A protein and the small-molecule ligand that binds it are described below.
Small molecule (SMILES): N=C(N)n1cc2cccc([N+](=O)[O-])c2n1

Binding-site contacts:
Ligand atom O11 contacts residue PHE424 of chain 1.A at 4.0 Å.
Ligand atom C9 contacts residue TRP411 of chain 1.B at 3.8 Å (hydrophobic).
Ligand atom N15 contacts residue TRP411 of chain 1.B at 3.5 Å.
Ligand atom C6 contacts residue SER66 of chain 1.B at 3.5 Å.
Ligand atom O12 contacts residue PHE424 of chain 1.A at 3.5 Å (h-bond).
Ligand atom C13 contacts residue PHE424 of chain 1.A at 4.0 Å (hydrophobic).
Ligand atom C13 contacts residue HEM1 of chain 1.L at 3.7 Å.
Ligand atom N15 contacts residue ARG329 of chain 1.B at 3.1 Å (salt-bridge).
Ligand atom C6 contacts residue PHE424 of chain 1.A at 3.5 Å (hydrophobic).
Ligand atom O11 contacts residue VAL68 of chain 1.B at 4.1 Å.
Ligand atom O12 contacts residue TRP38 of chain 1.A at 3.1 Å.
Ligand atom N1 contacts residue PHE424 of chain 1.A at 3.7 Å.
Ligand atom N10 contacts residue HIS425 of chain 1.A at 4.0 Å.
Ligand atom O12 contacts residue HIS425 of chain 1.A at 3.3 Å (h-bond).
Ligand atom N14 contacts residue HEM1 of chain 1.L at 3.0 Å (h-bond).
Ligand atom N10 contacts residue VAL68 of chain 1.B at 3.9 Å.
Ligand atom C13 contacts residue TRP411 of chain 1.B at 3.5 Å (hydrophobic).
Ligand atom C3 contacts residue TRP411 of chain 1.B at 3.1 Å (hydrophobic).
Ligand atom N15 contacts residue HEM1 of chain 1.L at 2.9 Å (h-bond).
Ligand atom C3 contacts residue ALA410 of chain 1.B at 3.3 Å (hydrophobic).
Ligand atom N10 contacts residue PHE424 of chain 1.A at 3.4 Å (h-bond).
Ligand atom C3 contacts residue TRP409 of chain 1.A at 4.1 Å (hydrophobic).
Ligand atom C7 contacts residue VAL68 of chain 1.B at 3.9 Å (hydrophobic).
Ligand atom C8 contacts residue PHE424 of chain 1.A at 4.0 Å (hydrophobic).
Ligand atom N2 contacts residue PHE424 of chain 1.A at 3.8 Å.
Ligand atom C6 contacts residue TRP409 of chain 1.A at 3.7 Å (hydrophobic).
Ligand atom C4 contacts residue TRP409 of chain 1.A at 3.5 Å (hydrophobic).
Ligand atom N14 contacts residue ALA410 of chain 1.B at 3.4 Å (h-bond).
Ligand atom C7 contacts residue PHE424 of chain 1.A at 3.4 Å (hydrophobic).
Ligand atom N2 contacts residue ALA410 of chain 1.B at 4.1 Å.
Ligand atom O12 contacts residue GLN426 of chain 1.A at 4.0 Å.
Ligand atom C13 contacts residue ARG329 of chain 1.B at 3.9 Å.
Ligand atom C4 contacts residue ALA410 of chain 1.B at 4.1 Å (hydrophobic).
Ligand atom C9 contacts residue TRP409 of chain 1.A at 3.8 Å (hydrophobic).
Ligand atom N14 contacts residue TRP411 of chain 1.B at 3.5 Å.
Ligand atom C5 contacts residue SER66 of chain 1.B at 2.9 Å.
Ligand atom C4 contacts residue SER66 of chain 1.B at 3.5 Å.
Ligand atom N2 contacts residue TRP411 of chain 1.B at 3.5 Å (h-bond).
Ligand atom N10 contacts residue TRP38 of chain 1.A at 3.9 Å.
Ligand atom C5 contacts residue TRP409 of chain 1.A at 3.4 Å (hydrophobic).

Sequence of chain 1.A:
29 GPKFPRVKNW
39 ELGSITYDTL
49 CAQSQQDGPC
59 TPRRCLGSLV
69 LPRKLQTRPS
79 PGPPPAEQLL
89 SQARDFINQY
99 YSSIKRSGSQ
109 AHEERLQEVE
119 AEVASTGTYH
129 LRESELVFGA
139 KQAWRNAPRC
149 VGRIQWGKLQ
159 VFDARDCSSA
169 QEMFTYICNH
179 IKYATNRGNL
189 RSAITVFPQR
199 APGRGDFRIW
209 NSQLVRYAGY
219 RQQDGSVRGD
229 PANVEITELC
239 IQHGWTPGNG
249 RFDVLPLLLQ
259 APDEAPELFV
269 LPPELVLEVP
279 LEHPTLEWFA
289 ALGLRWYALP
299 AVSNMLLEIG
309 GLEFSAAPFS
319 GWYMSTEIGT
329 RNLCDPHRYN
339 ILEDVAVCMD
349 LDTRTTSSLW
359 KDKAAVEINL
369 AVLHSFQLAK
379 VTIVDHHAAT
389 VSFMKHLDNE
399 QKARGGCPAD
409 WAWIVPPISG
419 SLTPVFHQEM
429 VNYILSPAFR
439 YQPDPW

Sequence of chain 1.B:
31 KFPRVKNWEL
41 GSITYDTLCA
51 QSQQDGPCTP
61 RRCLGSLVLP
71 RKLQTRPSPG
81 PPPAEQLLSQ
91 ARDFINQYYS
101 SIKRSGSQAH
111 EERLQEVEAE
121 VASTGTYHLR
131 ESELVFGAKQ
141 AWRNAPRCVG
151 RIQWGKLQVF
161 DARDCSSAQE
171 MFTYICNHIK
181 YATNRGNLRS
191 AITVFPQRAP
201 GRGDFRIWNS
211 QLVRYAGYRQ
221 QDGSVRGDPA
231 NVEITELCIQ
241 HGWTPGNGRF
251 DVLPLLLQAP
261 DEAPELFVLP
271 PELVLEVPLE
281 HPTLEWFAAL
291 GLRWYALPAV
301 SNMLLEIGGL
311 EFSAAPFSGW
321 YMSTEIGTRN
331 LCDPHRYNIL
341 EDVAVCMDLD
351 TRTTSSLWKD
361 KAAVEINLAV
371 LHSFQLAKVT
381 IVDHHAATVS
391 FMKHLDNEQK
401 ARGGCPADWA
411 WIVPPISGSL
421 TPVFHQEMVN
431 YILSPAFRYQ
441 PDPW